A small-molecule ligand and the protein it binds are described below.
Small molecule (SMILES): O=C(CCCCn1ccnc1)N[C@@H](Cc1ccccc1)C(=O)O

Sequence of chain 1.B:
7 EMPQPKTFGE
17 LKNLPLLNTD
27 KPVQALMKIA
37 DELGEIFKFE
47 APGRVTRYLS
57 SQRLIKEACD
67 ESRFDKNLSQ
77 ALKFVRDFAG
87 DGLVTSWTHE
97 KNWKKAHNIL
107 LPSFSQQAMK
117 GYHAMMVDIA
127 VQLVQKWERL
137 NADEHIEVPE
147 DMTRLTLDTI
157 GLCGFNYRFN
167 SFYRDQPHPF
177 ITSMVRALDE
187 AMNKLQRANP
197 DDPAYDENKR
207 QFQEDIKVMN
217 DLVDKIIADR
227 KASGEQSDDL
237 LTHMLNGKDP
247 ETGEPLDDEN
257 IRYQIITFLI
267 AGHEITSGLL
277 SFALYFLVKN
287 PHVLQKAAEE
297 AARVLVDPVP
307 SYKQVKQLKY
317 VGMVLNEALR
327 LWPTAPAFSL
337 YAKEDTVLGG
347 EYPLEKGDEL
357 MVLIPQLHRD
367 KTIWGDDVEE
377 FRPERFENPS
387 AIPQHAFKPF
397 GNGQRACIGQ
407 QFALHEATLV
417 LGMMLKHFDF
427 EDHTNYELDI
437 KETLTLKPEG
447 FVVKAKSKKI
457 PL

Binding-site contacts:
Ligand atom C11 contacts residue PRO28 of chain 1.B at 3.7 Å (hydrophobic).
Ligand atom C23 contacts residue ILE271 of chain 1.B at 3.7 Å (hydrophobic).
Ligand atom N19 contacts residue PYJ1 of chain 1.I at 3.5 Å.
Ligand atom C21 contacts residue VAL90 of chain 1.B at 3.5 Å (hydrophobic).
Ligand atom C23 contacts residue ALA331 of chain 1.B at 3.2 Å (hydrophobic).
Ligand atom N22 contacts residue ALA331 of chain 1.B at 3.9 Å.
Ligand atom C21 contacts residue HEM1 of chain 1.G at 3.7 Å.
Ligand atom C08 contacts residue PRO28 of chain 1.B at 3.6 Å (hydrophobic).
Ligand atom N19 contacts residue ALA331 of chain 1.B at 3.5 Å.
Ligand atom C08 contacts residue LEU191 of chain 1.B at 3.9 Å (hydrophobic).
Ligand atom C18 contacts residue ALA333 of chain 1.B at 3.6 Å (hydrophobic).
Ligand atom C12 contacts residue TYR54 of chain 1.B at 3.6 Å (hydrophobic).
Ligand atom C23 contacts residue PYJ1 of chain 1.I at 3.1 Å.
Ligand atom C20 contacts residue HEM1 of chain 1.G at 3.6 Å.
Ligand atom C20 contacts residue PYJ1 of chain 1.I at 3.9 Å.
Ligand atom C18 contacts residue ALA331 of chain 1.B at 3.6 Å (hydrophobic).
Ligand atom C09 contacts residue LEU191 of chain 1.B at 3.4 Å (hydrophobic).
Ligand atom C17 contacts residue PYJ1 of chain 1.I at 3.5 Å.
Ligand atom O13 contacts residue TYR54 of chain 1.B at 2.5 Å (h-bond).
Ligand atom O13 contacts residue LEU32 of chain 1.B at 3.6 Å.
Ligand atom C04 contacts residue ALA333 of chain 1.B at 3.8 Å (hydrophobic).
Ligand atom N22 contacts residue HOA1 of chain 1.H at 2.8 Å (h-bond).
Ligand atom O01 contacts residue ALA333 of chain 1.B at 3.4 Å.
Ligand atom C21 contacts residue PYJ1 of chain 1.I at 3.4 Å.
Ligand atom N22 contacts residue PYJ1 of chain 1.I at 3.1 Å.
Ligand atom C23 contacts residue HOA1 of chain 1.H at 3.9 Å.
Ligand atom C16 contacts residue LEU440 of chain 1.B at 3.6 Å (hydrophobic).
Ligand atom C10 contacts residue MET188 of chain 1.B at 3.7 Å (hydrophobic).
Ligand atom C07 contacts residue LEU23 of chain 1.B at 3.9 Å (hydrophobic).
Ligand atom C10 contacts residue PRO28 of chain 1.B at 3.4 Å (hydrophobic).
Ligand atom C10 contacts residue LEU191 of chain 1.B at 3.8 Å (hydrophobic).
Ligand atom C09 contacts residue PRO28 of chain 1.B at 3.5 Å (hydrophobic).
Ligand atom O01 contacts residue SER75 of chain 1.B at 3.9 Å.
Ligand atom O01 contacts residue MET357 of chain 1.B at 3.5 Å.
Ligand atom C08 contacts residue LEU23 of chain 1.B at 3.8 Å (hydrophobic).
Ligand atom O13 contacts residue MET357 of chain 1.B at 3.9 Å.
Ligand atom C05 contacts residue VAL29 of chain 1.B at 3.3 Å (hydrophobic).
Ligand atom C21 contacts residue HOA1 of chain 1.H at 3.4 Å.
Ligand atom C07 contacts residue PRO28 of chain 1.B at 3.7 Å (hydrophobic).
Ligand atom C15 contacts residue ALA77 of chain 1.B at 3.5 Å (hydrophobic).